Sequence of chain 1.B:
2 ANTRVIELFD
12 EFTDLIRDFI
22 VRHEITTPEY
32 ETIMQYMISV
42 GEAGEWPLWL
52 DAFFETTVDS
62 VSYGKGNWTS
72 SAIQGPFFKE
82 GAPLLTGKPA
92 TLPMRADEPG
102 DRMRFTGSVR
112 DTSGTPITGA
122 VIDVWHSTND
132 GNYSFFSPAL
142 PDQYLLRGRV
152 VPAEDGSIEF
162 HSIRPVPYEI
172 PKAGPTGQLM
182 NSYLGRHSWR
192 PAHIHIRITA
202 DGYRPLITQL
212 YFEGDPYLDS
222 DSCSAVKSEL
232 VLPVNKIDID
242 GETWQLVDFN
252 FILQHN

Binding-site contacts:
Ligand atom C1 contacts residue ILE74 of chain 1.B at 3.8 Å (hydrophobic).
Ligand atom C3 contacts residue PHE78 of chain 1.B at 4.1 Å (hydrophobic).
Ligand atom C6 contacts residue ARG191 of chain 1.B at 4.1 Å.
Ligand atom O3 contacts residue TYR134 of chain 1.B at 2.9 Å (h-bond).
Ligand atom C5 contacts residue CYS224 of chain 1.B at 4.2 Å (hydrophobic).
Ligand atom O3 contacts residue ARG191 of chain 1.B at 4.2 Å.
Ligand atom O3 contacts residue HIS196 of chain 1.B at 4.0 Å.
Ligand atom C3 contacts residue HIS194 of chain 1.B at 4.2 Å.
Ligand atom O2 contacts residue ARG191 of chain 1.B at 3.1 Å (salt-bridge).
Ligand atom C6 contacts residue GLY76 of chain 1.B at 4.3 Å.
Ligand atom O3 contacts residue PHE78 of chain 1.B at 4.0 Å.
Ligand atom C3 contacts residue FE1 of chain 1.G at 2.8 Å.
Ligand atom C2 contacts residue GLY76 of chain 1.B at 4.1 Å.
Ligand atom C6 contacts residue ILE74 of chain 1.B at 4.3 Å (hydrophobic).
Ligand atom C2 contacts residue ARG191 of chain 1.B at 3.1 Å.
Ligand atom C6 contacts residue CYS224 of chain 1.B at 4.1 Å (hydrophobic).
Ligand atom C4 contacts residue PHE78 of chain 1.B at 4.1 Å (hydrophobic).
Ligand atom O2 contacts residue TYR134 of chain 1.B at 3.6 Å.
Ligand atom C4 contacts residue ARG191 of chain 1.B at 3.8 Å.
Ligand atom C5 contacts residue LEU49 of chain 1.B at 3.6 Å (hydrophobic).
Ligand atom C3 contacts residue ARG191 of chain 1.B at 3.8 Å.
Ligand atom C2 contacts residue HIS196 of chain 1.B at 3.9 Å.
Ligand atom C5 contacts residue PRO77 of chain 1.B at 4.2 Å (hydrophobic).
Ligand atom O2 contacts residue GLY76 of chain 1.B at 4.1 Å.
Ligand atom C2 contacts residue HIS194 of chain 1.B at 4.3 Å.
Ligand atom C1 contacts residue ARG191 of chain 1.B at 3.4 Å.
Ligand atom O2 contacts residue FE1 of chain 1.G at 2.1 Å.
Ligand atom C1 contacts residue GLY76 of chain 1.B at 3.5 Å.
Ligand atom O2 contacts residue HIS196 of chain 1.B at 2.5 Å (h-bond).
Ligand atom O2 contacts residue HIS194 of chain 1.B at 3.6 Å.
Ligand atom C1 contacts residue PRO77 of chain 1.B at 3.7 Å (hydrophobic).
Ligand atom C4 contacts residue FE1 of chain 1.G at 4.2 Å.
Ligand atom O3 contacts residue FE1 of chain 1.G at 1.9 Å.
Ligand atom O3 contacts residue HIS194 of chain 1.B at 3.2 Å (h-bond).
Ligand atom C5 contacts residue ARG191 of chain 1.B at 3.9 Å.
Ligand atom C6 contacts residue PRO77 of chain 1.B at 3.8 Å (hydrophobic).
Ligand atom C2 contacts residue PRO77 of chain 1.B at 4.1 Å (hydrophobic).
Ligand atom C3 contacts residue TYR134 of chain 1.B at 4.1 Å (hydrophobic).
Ligand atom O2 contacts residue GLN210 of chain 1.B at 4.2 Å.
Ligand atom C2 contacts residue FE1 of chain 1.G at 2.9 Å.

The protein below binds the small molecule below.
Small molecule (SMILES): Oc1cccc(O)c1O